Sequence of chain 1.A:
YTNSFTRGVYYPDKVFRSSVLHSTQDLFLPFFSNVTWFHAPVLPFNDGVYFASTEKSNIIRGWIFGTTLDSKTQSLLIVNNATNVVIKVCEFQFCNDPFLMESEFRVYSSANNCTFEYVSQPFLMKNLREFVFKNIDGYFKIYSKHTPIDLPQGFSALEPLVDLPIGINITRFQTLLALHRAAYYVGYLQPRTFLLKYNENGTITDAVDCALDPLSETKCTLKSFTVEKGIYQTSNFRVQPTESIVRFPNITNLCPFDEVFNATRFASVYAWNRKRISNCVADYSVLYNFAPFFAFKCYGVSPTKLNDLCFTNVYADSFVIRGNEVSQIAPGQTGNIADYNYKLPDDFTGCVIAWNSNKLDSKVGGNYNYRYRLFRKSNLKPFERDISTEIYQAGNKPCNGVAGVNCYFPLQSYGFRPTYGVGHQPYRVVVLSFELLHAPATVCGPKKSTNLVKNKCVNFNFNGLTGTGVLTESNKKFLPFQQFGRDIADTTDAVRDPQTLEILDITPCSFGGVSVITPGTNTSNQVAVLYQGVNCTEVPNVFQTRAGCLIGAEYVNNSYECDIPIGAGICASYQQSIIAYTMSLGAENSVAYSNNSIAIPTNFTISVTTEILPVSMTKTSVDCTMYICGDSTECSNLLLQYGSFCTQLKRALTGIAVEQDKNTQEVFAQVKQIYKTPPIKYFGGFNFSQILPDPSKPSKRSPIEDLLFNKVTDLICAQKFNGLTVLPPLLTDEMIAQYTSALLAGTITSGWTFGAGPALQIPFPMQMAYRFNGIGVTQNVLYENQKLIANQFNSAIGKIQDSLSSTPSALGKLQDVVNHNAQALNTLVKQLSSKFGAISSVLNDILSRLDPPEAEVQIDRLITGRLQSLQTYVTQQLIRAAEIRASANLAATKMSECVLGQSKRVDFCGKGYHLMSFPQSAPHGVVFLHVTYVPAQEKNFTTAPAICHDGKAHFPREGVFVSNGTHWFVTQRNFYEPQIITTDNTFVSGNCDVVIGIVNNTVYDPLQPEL

Binding-site contacts:
Ligand atom C8 contacts residue ILE314 of chain 1.A at 3.8 Å (hydrophobic).
Ligand atom O5 contacts residue ASN313 of chain 1.A at 2.6 Å (h-bond).
Ligand atom N2 contacts residue ILE314 of chain 1.A at 3.9 Å.
Ligand atom O6 contacts residue GLN562 of chain 1.A at 3.2 Å (h-bond).
Ligand atom C5 contacts residue ASN313 of chain 1.A at 3.8 Å.
Ligand atom C1 contacts residue GLN562 of chain 1.A at 4.2 Å.
Ligand atom O6 contacts residue ASN313 of chain 1.A at 3.4 Å.
Ligand atom C6 contacts residue GLN562 of chain 1.A at 4.0 Å.
Ligand atom N2 contacts residue ASN313 of chain 1.A at 4.5 Å.
Ligand atom C7 contacts residue ILE314 of chain 1.A at 4.4 Å (hydrophobic).
Ligand atom C1 contacts residue ASN313 of chain 1.A at 3.4 Å.
Ligand atom C8 contacts residue LEU564 of chain 1.A at 4.1 Å (hydrophobic).
Ligand atom C6 contacts residue ASN313 of chain 1.A at 3.6 Å.

A protein and the small-molecule ligand that binds it are described below.
Small molecule (SMILES): CC(=O)N[C@H]1[C@H](O[C@H]2[C@H](O)[C@@H](NC(C)=O)CO[C@@H]2CO)O[C@H](CO)[C@@H](O)[C@@H]1O